The protein below binds the small molecule below.
Small molecule (SMILES): CC(C)[C@H](NC(=O)OCc1ccccc1)C(=O)N[C@@H](CC(C)(C)C)C(=O)N[C@H](CO)C[C@@H]1CCNC1=O

Binding-site contacts:
Ligand atom O29 contacts residue GLN189 of chain 1.A at 3.7 Å.
Ligand atom O26 contacts residue HIS163 of chain 1.A at 2.5 Å (h-bond).
Ligand atom C9 contacts residue GLU166 of chain 1.A at 3.9 Å.
Ligand atom C24 contacts residue HIS163 of chain 1.A at 3.7 Å.
Ligand atom O26 contacts residue GLU166 of chain 1.A at 3.7 Å.
Ligand atom N16 contacts residue HIS164 of chain 1.A at 3.0 Å (h-bond).
Ligand atom C5 contacts residue GLN192 of chain 1.A at 3.7 Å.
Ligand atom C17 contacts residue CYS145 of chain 1.A at 2.7 Å (hydrophobic).
Ligand atom N23 contacts residue GLU166 of chain 1.A at 3.3 Å (salt-bridge).
Ligand atom C7 contacts residue THR190 of chain 1.A at 3.9 Å.
Ligand atom C5 contacts residue PRO168 of chain 1.A at 3.4 Å (hydrophobic).
Ligand atom C6 contacts residue ALA191 of chain 1.A at 3.7 Å (hydrophobic).
Ligand atom C36 contacts residue HIS164 of chain 1.A at 3.6 Å.
Ligand atom C2 contacts residue THR190 of chain 1.A at 3.9 Å.
Ligand atom C21 contacts residue ASN142 of chain 1.A at 3.8 Å.
Ligand atom N10 contacts residue GLU166 of chain 1.A at 2.9 Å (salt-bridge).
Ligand atom C14 contacts residue HIS164 of chain 1.A at 3.8 Å.
Ligand atom O9 contacts residue SER144 of chain 1.A at 3.5 Å (h-bond).
Ligand atom C17 contacts residue HIS164 of chain 1.A at 3.9 Å.
Ligand atom O26 contacts residue HIS172 of chain 1.A at 3.6 Å.
Ligand atom O9 contacts residue GLY143 of chain 1.A at 3.1 Å (h-bond).
Ligand atom N16 contacts residue CYS145 of chain 1.A at 3.1 Å (h-bond).
Ligand atom C11 contacts residue GLU166 of chain 1.A at 3.6 Å.
Ligand atom C24 contacts residue GLU166 of chain 1.A at 3.6 Å.
Ligand atom O8 contacts residue MET165 of chain 1.A at 3.4 Å.
Ligand atom N23 contacts residue PHE140 of chain 1.A at 3.5 Å (h-bond).
Ligand atom C15 contacts residue HIS164 of chain 1.A at 3.9 Å.
Ligand atom C3 contacts residue THR190 of chain 1.A at 3.4 Å.
Ligand atom C8 contacts residue CYS145 of chain 1.A at 1.8 Å (hydrophobic).
Ligand atom O33 contacts residue MET165 of chain 1.A at 3.3 Å.
Ligand atom C19 contacts residue CYS145 of chain 1.A at 3.1 Å (hydrophobic).
Ligand atom C1 contacts residue ALA191 of chain 1.A at 3.8 Å (hydrophobic).
Ligand atom C37 contacts residue ARG188 of chain 1.A at 3.8 Å.
Ligand atom C19 contacts residue HIS163 of chain 1.A at 3.9 Å.
Ligand atom C4 contacts residue THR190 of chain 1.A at 3.5 Å.
Ligand atom O26 contacts residue PHE140 of chain 1.A at 3.4 Å.
Ligand atom C30 contacts residue GLU166 of chain 1.A at 3.6 Å.
Ligand atom O33 contacts residue GLU166 of chain 1.A at 2.9 Å (salt-bridge).
Ligand atom O9 contacts residue CYS145 of chain 1.A at 2.9 Å (h-bond).
Ligand atom C36 contacts residue HIS41 of chain 1.A at 3.7 Å.

Sequence of chain 1.A:
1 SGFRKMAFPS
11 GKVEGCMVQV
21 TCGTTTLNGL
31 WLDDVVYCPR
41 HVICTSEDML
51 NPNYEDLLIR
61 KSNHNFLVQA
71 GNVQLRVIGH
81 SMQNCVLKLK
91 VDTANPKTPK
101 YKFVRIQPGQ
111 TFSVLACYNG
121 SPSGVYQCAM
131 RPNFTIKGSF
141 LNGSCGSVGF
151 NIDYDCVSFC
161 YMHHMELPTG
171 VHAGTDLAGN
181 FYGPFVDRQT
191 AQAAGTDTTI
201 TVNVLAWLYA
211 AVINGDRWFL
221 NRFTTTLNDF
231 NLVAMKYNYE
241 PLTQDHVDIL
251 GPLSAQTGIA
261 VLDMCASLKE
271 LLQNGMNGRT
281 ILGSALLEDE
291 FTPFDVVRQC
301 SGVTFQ

Sequence of chain 2.A:
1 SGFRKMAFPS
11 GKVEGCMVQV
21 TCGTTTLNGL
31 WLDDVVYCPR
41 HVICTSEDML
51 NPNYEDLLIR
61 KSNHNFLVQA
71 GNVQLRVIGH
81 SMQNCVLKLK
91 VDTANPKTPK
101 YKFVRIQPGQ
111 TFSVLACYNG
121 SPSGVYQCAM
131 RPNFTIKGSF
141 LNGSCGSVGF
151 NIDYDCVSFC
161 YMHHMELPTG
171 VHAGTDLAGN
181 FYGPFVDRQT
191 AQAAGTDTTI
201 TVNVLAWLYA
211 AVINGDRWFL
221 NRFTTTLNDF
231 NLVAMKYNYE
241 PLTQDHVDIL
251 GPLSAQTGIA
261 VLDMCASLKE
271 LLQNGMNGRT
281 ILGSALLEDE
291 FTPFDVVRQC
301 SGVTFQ